This protein binds this small molecule.
Small molecule (SMILES): CC(=O)N[C@@H]1[C@@H](O)[C@H](O)[C@@H](CO)O[C@H]1O

Binding-site contacts:
Ligand atom C7 contacts residue GLU250 of chain 1.A at 3.9 Å.
Ligand atom C7 contacts residue HIS253 of chain 1.A at 4.4 Å.
Ligand atom N2 contacts residue ASN275 of chain 1.A at 3.1 Å (h-bond).
Ligand atom C7 contacts residue ASN275 of chain 1.A at 4.2 Å.
Ligand atom C5 contacts residue ASN275 of chain 1.A at 3.5 Å.
Ligand atom O5 contacts residue ASN275 of chain 1.A at 2.4 Å (h-bond).
Ligand atom O7 contacts residue TYR251 of chain 1.A at 3.7 Å.
Ligand atom O6 contacts residue PHE167 of chain 1.A at 3.7 Å.
Ligand atom C6 contacts residue PHE167 of chain 1.A at 4.5 Å (hydrophobic).
Ligand atom O7 contacts residue GLU250 of chain 1.A at 2.8 Å (salt-bridge).
Ligand atom C3 contacts residue ASN275 of chain 1.A at 3.8 Å.
Ligand atom C1 contacts residue ASN275 of chain 1.A at 1.4 Å.
Ligand atom O5 contacts residue HIS253 of chain 1.A at 4.4 Å.
Ligand atom C8 contacts residue HIS253 of chain 1.A at 3.7 Å.
Ligand atom O7 contacts residue TYR252 of chain 1.A at 4.1 Å.
Ligand atom C8 contacts residue HIS225 of chain 1.A at 3.8 Å.
Ligand atom N2 contacts residue GLU250 of chain 1.A at 4.3 Å.
Ligand atom C2 contacts residue ASN275 of chain 1.A at 2.7 Å.
Ligand atom C4 contacts residue ASN275 of chain 1.A at 4.3 Å.

Sequence of chain 1.A:
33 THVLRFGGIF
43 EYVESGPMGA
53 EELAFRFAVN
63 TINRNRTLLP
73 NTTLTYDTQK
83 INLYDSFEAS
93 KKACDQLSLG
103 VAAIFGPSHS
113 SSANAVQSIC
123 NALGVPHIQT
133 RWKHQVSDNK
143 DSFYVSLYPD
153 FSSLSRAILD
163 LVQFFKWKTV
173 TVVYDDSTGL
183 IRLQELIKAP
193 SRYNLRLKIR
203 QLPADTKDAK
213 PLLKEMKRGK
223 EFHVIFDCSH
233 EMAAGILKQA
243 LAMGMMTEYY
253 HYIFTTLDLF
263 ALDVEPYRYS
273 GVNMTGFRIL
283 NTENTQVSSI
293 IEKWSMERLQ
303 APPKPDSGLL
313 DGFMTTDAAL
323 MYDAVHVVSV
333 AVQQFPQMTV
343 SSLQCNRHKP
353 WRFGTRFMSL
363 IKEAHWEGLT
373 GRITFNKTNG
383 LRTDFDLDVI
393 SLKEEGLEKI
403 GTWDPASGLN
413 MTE